Binding-site contacts:
Ligand atom C1 contacts residue ASN30 of chain 3.A at 1.5 Å.
Ligand atom O7 contacts residue ASN30 of chain 3.A at 3.7 Å.
Ligand atom C6 contacts residue ILE56 of chain 3.B at 3.8 Å (hydrophobic).
Ligand atom C4 contacts residue ASN30 of chain 3.A at 4.3 Å.
Ligand atom O3 contacts residue ASP283 of chain 3.A at 4.1 Å.
Ligand atom O4 contacts residue ASP283 of chain 3.A at 4.1 Å.
Ligand atom C7 contacts residue ASN30 of chain 3.A at 3.5 Å.
Ligand atom C5 contacts residue ASN30 of chain 3.A at 3.7 Å.
Ligand atom C6 contacts residue LEU52 of chain 3.B at 3.9 Å (hydrophobic).
Ligand atom O5 contacts residue ASN30 of chain 3.A at 2.3 Å (h-bond).
Ligand atom C3 contacts residue ASN30 of chain 3.A at 3.8 Å.
Ligand atom C1 contacts residue THR310 of chain 3.A at 3.6 Å.
Ligand atom O4 contacts residue ILE56 of chain 3.B at 4.0 Å.
Ligand atom C8 contacts residue THR32 of chain 3.A at 3.3 Å.
Ligand atom N2 contacts residue ASN30 of chain 3.A at 2.9 Å (h-bond).
Ligand atom C5 contacts residue THR310 of chain 3.A at 4.2 Å.
Ligand atom C4 contacts residue ASP283 of chain 3.A at 3.9 Å.
Ligand atom C2 contacts residue ASN30 of chain 3.A at 2.5 Å.
Ligand atom C7 contacts residue THR32 of chain 3.A at 4.2 Å.
Ligand atom O6 contacts residue THR310 of chain 3.A at 3.9 Å.
Ligand atom O7 contacts residue THR32 of chain 3.A at 4.2 Å.
Ligand atom O5 contacts residue THR310 of chain 3.A at 3.0 Å (h-bond).
Ligand atom C6 contacts residue THR310 of chain 3.A at 4.0 Å.
Ligand atom O6 contacts residue LEU52 of chain 3.B at 3.4 Å.
Ligand atom C6 contacts residue ASP283 of chain 3.A at 4.4 Å.

Sequence of chain 3.B:
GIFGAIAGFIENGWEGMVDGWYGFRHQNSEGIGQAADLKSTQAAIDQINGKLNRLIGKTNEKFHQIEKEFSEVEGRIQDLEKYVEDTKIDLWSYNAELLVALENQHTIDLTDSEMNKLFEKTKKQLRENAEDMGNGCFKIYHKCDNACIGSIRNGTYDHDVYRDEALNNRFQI

Sequence of chain 3.A:
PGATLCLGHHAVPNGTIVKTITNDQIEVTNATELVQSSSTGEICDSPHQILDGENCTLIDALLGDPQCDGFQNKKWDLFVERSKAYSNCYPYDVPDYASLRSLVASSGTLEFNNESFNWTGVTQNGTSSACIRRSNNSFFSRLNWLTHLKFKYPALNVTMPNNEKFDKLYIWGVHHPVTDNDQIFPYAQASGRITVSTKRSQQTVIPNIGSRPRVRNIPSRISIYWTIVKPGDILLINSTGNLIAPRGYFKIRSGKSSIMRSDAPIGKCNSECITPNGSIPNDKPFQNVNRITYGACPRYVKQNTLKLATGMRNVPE

The protein below binds the small molecule below.
Small molecule (SMILES): CC(=O)N[C@H]1[C@H](O[C@H]2[C@H](O)[C@@H](NC(C)=O)CO[C@@H]2CO)O[C@H](CO)[C@@H](O[C@@H]2O[C@H](CO[C@H]3O[C@H](CO)[C@@H](O)[C@H](O)[C@@H]3O)[C@@H](O)[C@H](O[C@H]3O[C@H](CO)[C@@H](O)[C@H](O)[C@@H]3O)[C@@H]2O)[C@@H]1O